Sequence of chain 1.B:
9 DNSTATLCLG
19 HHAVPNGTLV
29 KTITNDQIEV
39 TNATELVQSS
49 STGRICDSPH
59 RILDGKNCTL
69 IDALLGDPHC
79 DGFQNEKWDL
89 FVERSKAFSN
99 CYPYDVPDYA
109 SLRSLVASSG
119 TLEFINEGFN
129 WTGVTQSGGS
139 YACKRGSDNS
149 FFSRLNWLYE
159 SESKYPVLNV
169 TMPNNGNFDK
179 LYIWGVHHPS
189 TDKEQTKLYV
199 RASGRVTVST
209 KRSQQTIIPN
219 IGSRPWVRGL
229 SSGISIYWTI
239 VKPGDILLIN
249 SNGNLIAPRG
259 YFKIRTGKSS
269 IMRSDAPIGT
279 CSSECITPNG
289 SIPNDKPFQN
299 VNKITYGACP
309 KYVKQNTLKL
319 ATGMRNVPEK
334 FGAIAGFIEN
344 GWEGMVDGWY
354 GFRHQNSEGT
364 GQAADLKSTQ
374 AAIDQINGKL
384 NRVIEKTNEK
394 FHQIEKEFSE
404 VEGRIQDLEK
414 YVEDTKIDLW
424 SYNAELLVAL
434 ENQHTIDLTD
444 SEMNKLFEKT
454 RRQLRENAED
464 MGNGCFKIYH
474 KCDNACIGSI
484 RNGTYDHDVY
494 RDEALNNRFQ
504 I

The small molecule below binds the protein below.
Small molecule (SMILES): CC(=O)N[C@H]1[C@H](O[C@H]2[C@H](O)[C@@H](NC(C)=O)CO[C@@H]2CO)O[C@H](CO)[C@@H](O[C@@H]2O[C@H](CO)[C@@H](O)[C@H](O)[C@@H]2O)[C@@H]1O

Binding-site contacts:
Ligand atom C6 contacts residue ALA478 of chain 1.B at 4.4 Å (hydrophobic).
Ligand atom C5 contacts residue ASN485 of chain 1.B at 3.7 Å.
Ligand atom N2 contacts residue ASN485 of chain 1.B at 2.8 Å (h-bond).
Ligand atom C1 contacts residue ASN485 of chain 1.B at 1.4 Å.
Ligand atom O5 contacts residue GLY481 of chain 1.B at 3.9 Å.
Ligand atom C4 contacts residue ASN485 of chain 1.B at 4.3 Å.
Ligand atom O6 contacts residue GLY481 of chain 1.B at 4.3 Å.
Ligand atom O6 contacts residue ALA478 of chain 1.B at 4.0 Å.
Ligand atom C2 contacts residue ASN485 of chain 1.B at 2.5 Å.
Ligand atom O5 contacts residue THR487 of chain 1.B at 4.1 Å.
Ligand atom C6 contacts residue THR487 of chain 1.B at 4.4 Å.
Ligand atom C5 contacts residue THR487 of chain 1.B at 4.2 Å.
Ligand atom O5 contacts residue ASN485 of chain 1.B at 2.5 Å (h-bond).
Ligand atom C7 contacts residue ASN485 of chain 1.B at 3.2 Å.
Ligand atom O6 contacts residue SER482 of chain 1.B at 4.4 Å.
Ligand atom C3 contacts residue ASN485 of chain 1.B at 3.8 Å.
Ligand atom O7 contacts residue ASN485 of chain 1.B at 3.3 Å (h-bond).
Ligand atom C8 contacts residue ASN485 of chain 1.B at 4.2 Å.